A protein and the small-molecule ligand that binds it are described below.
Small molecule (SMILES): CC(=O)N[C@H]1[C@H](O[C@H]2[C@H](O)[C@@H](NC(C)=O)CO[C@@H]2CO)O[C@H](CO)[C@@H](O)[C@@H]1O

Sequence of chain 1.JB:
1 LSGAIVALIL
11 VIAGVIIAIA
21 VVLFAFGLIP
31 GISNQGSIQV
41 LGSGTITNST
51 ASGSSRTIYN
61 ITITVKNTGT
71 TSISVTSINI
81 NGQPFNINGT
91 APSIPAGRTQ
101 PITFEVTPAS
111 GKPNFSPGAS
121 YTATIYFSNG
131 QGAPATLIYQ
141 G

Binding-site contacts:
Ligand atom O5 contacts residue GLU105 of chain 1.JB at 2.8 Å (salt-bridge).
Ligand atom C4 contacts residue GLU105 of chain 1.JB at 4.3 Å.
Ligand atom N2 contacts residue ASN60 of chain 1.JB at 2.9 Å (h-bond).
Ligand atom C7 contacts residue ASN60 of chain 1.JB at 3.4 Å.
Ligand atom C8 contacts residue SER49 of chain 1.JB at 3.5 Å.
Ligand atom C8 contacts residue ASN60 of chain 1.JB at 3.7 Å.
Ligand atom O5 contacts residue THR103 of chain 1.JB at 3.9 Å.
Ligand atom O7 contacts residue ASN48 of chain 1.JB at 4.4 Å.
Ligand atom C1 contacts residue ASN60 of chain 1.JB at 1.4 Å.
Ligand atom O6 contacts residue GLU105 of chain 1.JB at 3.0 Å (salt-bridge).
Ligand atom C5 contacts residue ASN60 of chain 1.JB at 3.7 Å.
Ligand atom O7 contacts residue ASN60 of chain 1.JB at 4.3 Å.
Ligand atom C6 contacts residue GLU105 of chain 1.JB at 3.5 Å.
Ligand atom C2 contacts residue ASN60 of chain 1.JB at 2.5 Å.
Ligand atom C4 contacts residue ASN60 of chain 1.JB at 4.3 Å.
Ligand atom O5 contacts residue ASN60 of chain 1.JB at 2.4 Å (h-bond).
Ligand atom C5 contacts residue GLU105 of chain 1.JB at 3.0 Å.
Ligand atom O7 contacts residue THR47 of chain 1.JB at 4.4 Å.
Ligand atom C1 contacts residue GLU105 of chain 1.JB at 3.2 Å.
Ligand atom C3 contacts residue ASN60 of chain 1.JB at 3.8 Å.